Sequence of chain 2.A:
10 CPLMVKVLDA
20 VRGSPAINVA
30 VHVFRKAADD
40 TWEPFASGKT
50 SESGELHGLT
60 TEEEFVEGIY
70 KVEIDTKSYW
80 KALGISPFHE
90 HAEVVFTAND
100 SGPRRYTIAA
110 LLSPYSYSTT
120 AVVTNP

Sequence of chain 1.A:
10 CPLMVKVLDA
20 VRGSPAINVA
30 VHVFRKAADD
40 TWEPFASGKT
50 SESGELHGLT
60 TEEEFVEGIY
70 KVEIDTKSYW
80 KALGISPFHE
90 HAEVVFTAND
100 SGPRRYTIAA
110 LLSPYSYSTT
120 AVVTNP

Binding-site contacts:
Ligand atom BRAF contacts residue LYS15 of chain 1.A at 3.6 Å.
Ligand atom BRAH contacts residue XDI1 of chain 2.C at 2.9 Å.
Ligand atom CAN contacts residue XDI1 of chain 2.C at 1.5 Å.
Ligand atom CAL contacts residue XDI1 of chain 2.C at 0.8 Å.
Ligand atom CAM contacts residue LYS15 of chain 2.A at 3.5 Å.
Ligand atom CAQ contacts residue XDI1 of chain 2.C at 0.8 Å.
Ligand atom BRAH contacts residue SER117 of chain 2.A at 3.2 Å.
Ligand atom OAC contacts residue XDI1 of chain 2.C at 1.4 Å (h-bond).
Ligand atom CAU contacts residue XDI1 of chain 2.C at 2.8 Å.
Ligand atom CAS contacts residue XDI1 of chain 2.C at 2.1 Å.
Ligand atom OAC contacts residue LYS15 of chain 1.A at 2.7 Å.
Ligand atom BRAG contacts residue XDI1 of chain 2.C at 1.1 Å.
Ligand atom OAD contacts residue LEU110 of chain 1.A at 3.1 Å.
Ligand atom BRAG contacts residue ALA109 of chain 1.A at 3.1 Å.
Ligand atom CAI contacts residue LEU17 of chain 2.A at 3.4 Å (hydrophobic).
Ligand atom CAA contacts residue LEU17 of chain 2.A at 1.0 Å (hydrophobic).
Ligand atom CAR contacts residue XDI1 of chain 2.C at 1.2 Å.
Ligand atom CAA contacts residue XDI1 of chain 2.C at 3.6 Å.
Ligand atom BRAH contacts residue LEU110 of chain 2.A at 3.7 Å.
Ligand atom CAK contacts residue XDI1 of chain 2.C at 1.4 Å.
Ligand atom BRAG contacts residue LEU17 of chain 1.A at 3.7 Å.
Ligand atom BRAF contacts residue XDI1 of chain 2.C at 1.0 Å.
Ligand atom CAI contacts residue XDI1 of chain 2.C at 1.3 Å.
Ligand atom CAU contacts residue LEU17 of chain 2.A at 1.9 Å (hydrophobic).
Ligand atom CAS contacts residue LEU17 of chain 2.A at 3.0 Å (hydrophobic).
Ligand atom CAO contacts residue XDI1 of chain 2.C at 1.0 Å.
Ligand atom CAB contacts residue LEU17 of chain 2.A at 2.1 Å (hydrophobic).
Ligand atom CAA contacts residue THR119 of chain 1.A at 3.7 Å.
Ligand atom CAB contacts residue XDI1 of chain 2.C at 2.6 Å.
Ligand atom CAT contacts residue XDI1 of chain 2.C at 1.3 Å.
Ligand atom CAO contacts residue LYS15 of chain 2.A at 3.2 Å.
Ligand atom CAM contacts residue LYS15 of chain 1.A at 3.5 Å.
Ligand atom BRAG contacts residue LEU110 of chain 1.A at 3.6 Å.
Ligand atom CAP contacts residue XDI1 of chain 2.C at 1.1 Å.
Ligand atom CAI contacts residue LYS15 of chain 2.A at 3.3 Å.
Ligand atom OAD contacts residue XDI1 of chain 2.C at 2.4 Å.
Ligand atom CAM contacts residue XDI1 of chain 2.C at 0.5 Å.
Ligand atom BRAE contacts residue XDI1 of chain 2.C at 1.7 Å.
Ligand atom CAJ contacts residue XDI1 of chain 2.C at 1.9 Å.
Ligand atom CAT contacts residue LEU17 of chain 2.A at 3.0 Å (hydrophobic).

The small molecule below binds the protein below.
Small molecule (SMILES): CC(C)(c1cc(Br)c(O)c(Br)c1)c1cc(Br)c(O)c(Br)c1